Binding-site contacts:
Ligand atom C6 contacts residue PRO32 of chain 1.A at 3.6 Å (hydrophobic).
Ligand atom C17 contacts residue ARG206 of chain 1.A at 3.7 Å.
Ligand atom O5 contacts residue ATP1 of chain 1.F at 3.7 Å.
Ligand atom O5 contacts residue LYS213 of chain 1.A at 3.6 Å.
Ligand atom C10 contacts residue ILE34 of chain 1.A at 3.6 Å (hydrophobic).
Ligand atom O3 contacts residue TYR69 of chain 1.A at 2.7 Å (h-bond).
Ligand atom C14 contacts residue ASP157 of chain 1.A at 3.5 Å.
Ligand atom S1 contacts residue GLU207 of chain 1.A at 3.6 Å (salt-bridge).
Ligand atom C12 contacts residue PRO32 of chain 1.A at 3.7 Å (hydrophobic).
Ligand atom C20 contacts residue GLU207 of chain 1.A at 3.6 Å.
Ligand atom N1 contacts residue ASP157 of chain 1.A at 2.8 Å (salt-bridge).
Ligand atom C9 contacts residue TYR69 of chain 1.A at 3.5 Å (hydrophobic).
Ligand atom C16 contacts residue TYR69 of chain 1.A at 3.6 Å (hydrophobic).
Ligand atom C17 contacts residue TYR69 of chain 1.A at 3.5 Å (hydrophobic).
Ligand atom O5 contacts residue ARG210 of chain 1.A at 3.4 Å.
Ligand atom C18 contacts residue ASP157 of chain 1.A at 3.7 Å.
Ligand atom C19 contacts residue ARG210 of chain 1.A at 3.5 Å.
Ligand atom C3 contacts residue ARG210 of chain 1.A at 3.8 Å.
Ligand atom N1 contacts residue ARG183 of chain 1.A at 3.7 Å.
Ligand atom C5 contacts residue GLU207 of chain 1.A at 3.7 Å.
Ligand atom C13 contacts residue GLY15 of chain 1.A at 3.4 Å.
Ligand atom C6 contacts residue GLN59 of chain 1.A at 3.5 Å.
Ligand atom O5 contacts residue THR186 of chain 1.A at 2.5 Å (h-bond).
Ligand atom C12 contacts residue GLY15 of chain 1.A at 3.0 Å.
Ligand atom O3 contacts residue GLU207 of chain 1.A at 3.6 Å.
Ligand atom O5 contacts residue GLY182 of chain 1.A at 3.7 Å.
Ligand atom O4 contacts residue ARG210 of chain 1.A at 3.1 Å (salt-bridge).
Ligand atom C15 contacts residue TYR69 of chain 1.A at 3.7 Å (hydrophobic).
Ligand atom C18 contacts residue THR186 of chain 1.A at 3.5 Å.
Ligand atom O4 contacts residue GLU207 of chain 1.A at 2.9 Å (salt-bridge).
Ligand atom C15 contacts residue GLU207 of chain 1.A at 3.7 Å.
Ligand atom C8 contacts residue GLU207 of chain 1.A at 3.6 Å.
Ligand atom C2 contacts residue ARG210 of chain 1.A at 3.4 Å.
Ligand atom C18 contacts residue ARG210 of chain 1.A at 3.7 Å.
Ligand atom C7 contacts residue GLN59 of chain 1.A at 3.3 Å.
Ligand atom C10 contacts residue TYR69 of chain 1.A at 3.3 Å (hydrophobic).
Ligand atom C16 contacts residue ASP157 of chain 1.A at 3.6 Å.
Ligand atom S1 contacts residue ARG206 of chain 1.A at 3.6 Å.
Ligand atom C11 contacts residue TYR69 of chain 1.A at 3.6 Å (hydrophobic).
Ligand atom C17 contacts residue GLU207 of chain 1.A at 3.4 Å.

Sequence of chain 1.C:
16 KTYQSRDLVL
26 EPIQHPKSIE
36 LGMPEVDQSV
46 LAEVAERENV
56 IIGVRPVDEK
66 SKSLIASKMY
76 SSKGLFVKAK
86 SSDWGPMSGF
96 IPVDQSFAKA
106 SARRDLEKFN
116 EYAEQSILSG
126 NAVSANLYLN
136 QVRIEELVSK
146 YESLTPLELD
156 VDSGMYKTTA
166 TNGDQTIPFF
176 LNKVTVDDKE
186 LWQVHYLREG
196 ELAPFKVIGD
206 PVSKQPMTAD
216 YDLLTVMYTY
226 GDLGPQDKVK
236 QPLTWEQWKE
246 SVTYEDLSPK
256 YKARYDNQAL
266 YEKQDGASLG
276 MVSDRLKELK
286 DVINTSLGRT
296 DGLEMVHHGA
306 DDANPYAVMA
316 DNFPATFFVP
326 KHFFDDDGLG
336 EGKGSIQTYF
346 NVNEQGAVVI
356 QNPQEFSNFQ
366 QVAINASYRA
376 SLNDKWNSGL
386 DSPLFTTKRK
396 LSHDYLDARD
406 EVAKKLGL

This protein binds this small molecule.
Small molecule (SMILES): C/C1=C/C(=O)O[C@@H]2C[C@@H](CC[C@H](C)/C=C\CC1)O[C@@](O)([C@@H]1CSC(=O)N1)C2

Sequence of chain 1.A:
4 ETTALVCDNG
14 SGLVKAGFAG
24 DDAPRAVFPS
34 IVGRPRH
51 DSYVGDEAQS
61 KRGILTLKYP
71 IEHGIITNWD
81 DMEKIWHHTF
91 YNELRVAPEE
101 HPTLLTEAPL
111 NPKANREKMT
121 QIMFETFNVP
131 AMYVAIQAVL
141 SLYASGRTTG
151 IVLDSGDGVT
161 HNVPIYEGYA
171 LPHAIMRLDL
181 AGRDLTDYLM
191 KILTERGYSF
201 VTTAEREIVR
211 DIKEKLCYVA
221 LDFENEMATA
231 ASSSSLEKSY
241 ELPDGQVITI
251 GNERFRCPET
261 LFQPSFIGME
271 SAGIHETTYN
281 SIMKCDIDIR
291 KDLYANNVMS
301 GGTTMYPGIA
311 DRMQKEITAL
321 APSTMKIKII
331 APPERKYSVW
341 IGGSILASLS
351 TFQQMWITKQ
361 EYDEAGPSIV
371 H